Sequence of chain 1.A:
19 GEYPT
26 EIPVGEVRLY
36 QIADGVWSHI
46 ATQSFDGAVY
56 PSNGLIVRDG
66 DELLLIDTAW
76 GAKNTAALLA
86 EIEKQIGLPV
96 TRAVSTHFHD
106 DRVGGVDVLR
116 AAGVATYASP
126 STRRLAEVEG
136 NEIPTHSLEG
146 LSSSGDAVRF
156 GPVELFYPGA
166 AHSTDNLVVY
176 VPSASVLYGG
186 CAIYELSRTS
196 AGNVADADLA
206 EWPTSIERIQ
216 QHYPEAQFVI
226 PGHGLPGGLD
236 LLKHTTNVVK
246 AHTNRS

The protein below binds the small molecule below.
Small molecule (SMILES): O=C(O)[C@H]1CCCCN1C(=O)[C@@H](CS)Cc1ccccc1

Binding-site contacts:
Ligand atom C13 contacts residue HIS228 of chain 1.A at 3.3 Å.
Ligand atom S01 contacts residue HIS102 of chain 1.A at 4.0 Å.
Ligand atom C08 contacts residue ASN198 of chain 1.A at 3.5 Å.
Ligand atom C12 contacts residue HIS228 of chain 1.A at 3.9 Å.
Ligand atom C15 contacts residue ARG193 of chain 1.A at 3.9 Å.
Ligand atom O03 contacts residue HIS167 of chain 1.A at 3.1 Å.
Ligand atom C16 contacts residue GLY197 of chain 1.A at 3.9 Å.
Ligand atom C08 contacts residue HIS104 of chain 1.A at 3.6 Å.
Ligand atom S01 contacts residue HIS167 of chain 1.A at 3.7 Å.
Ligand atom O01 contacts residue ASN198 of chain 1.A at 3.1 Å.
Ligand atom C10 contacts residue ASN198 of chain 1.A at 3.3 Å.
Ligand atom O03 contacts residue ASN198 of chain 1.A at 3.8 Å.
Ligand atom S01 contacts residue CYS186 of chain 1.A at 4.1 Å.
Ligand atom C09 contacts residue HIS104 of chain 1.A at 3.0 Å.
Ligand atom C07 contacts residue ASN198 of chain 1.A at 4.1 Å.
Ligand atom C01 contacts residue ASN198 of chain 1.A at 4.0 Å.
Ligand atom S01 contacts residue ZN1 of chain 1.D at 2.8 Å.
Ligand atom O02 contacts residue TYR189 of chain 1.A at 4.1 Å.
Ligand atom C12 contacts residue TYR55 of chain 1.A at 3.9 Å (hydrophobic).
Ligand atom S01 contacts residue ZN1 of chain 1.C at 2.4 Å.
Ligand atom C02 contacts residue TRP75 of chain 1.A at 3.7 Å (hydrophobic).
Ligand atom O02 contacts residue ASN198 of chain 1.A at 3.8 Å.
Ligand atom C04 contacts residue HIS228 of chain 1.A at 4.0 Å.
Ligand atom C14 contacts residue GLY197 of chain 1.A at 4.2 Å.
Ligand atom C04 contacts residue ZN1 of chain 1.D at 3.1 Å.
Ligand atom C14 contacts residue ASN198 of chain 1.A at 3.4 Å.
Ligand atom C03 contacts residue TRP75 of chain 1.A at 4.0 Å (hydrophobic).
Ligand atom C05 contacts residue ASN198 of chain 1.A at 4.1 Å.
Ligand atom C04 contacts residue ASP106 of chain 1.A at 3.0 Å.
Ligand atom C15 contacts residue ASN198 of chain 1.A at 3.9 Å.
Ligand atom O02 contacts residue GLY197 of chain 1.A at 3.5 Å.
Ligand atom C10 contacts residue HIS104 of chain 1.A at 3.7 Å.
Ligand atom C09 contacts residue ASN198 of chain 1.A at 3.0 Å.
Ligand atom S01 contacts residue HIS104 of chain 1.A at 3.3 Å (h-bond).
Ligand atom C11 contacts residue ARG193 of chain 1.A at 3.5 Å.
Ligand atom S01 contacts residue ASP106 of chain 1.A at 3.5 Å (salt-bridge).
Ligand atom C15 contacts residue GLY197 of chain 1.A at 3.9 Å.
Ligand atom C16 contacts residue ASN198 of chain 1.A at 3.4 Å.
Ligand atom C04 contacts residue ZN1 of chain 1.C at 4.0 Å.
Ligand atom C10 contacts residue ZN1 of chain 1.C at 4.2 Å.